Sequence of chain 1.A:
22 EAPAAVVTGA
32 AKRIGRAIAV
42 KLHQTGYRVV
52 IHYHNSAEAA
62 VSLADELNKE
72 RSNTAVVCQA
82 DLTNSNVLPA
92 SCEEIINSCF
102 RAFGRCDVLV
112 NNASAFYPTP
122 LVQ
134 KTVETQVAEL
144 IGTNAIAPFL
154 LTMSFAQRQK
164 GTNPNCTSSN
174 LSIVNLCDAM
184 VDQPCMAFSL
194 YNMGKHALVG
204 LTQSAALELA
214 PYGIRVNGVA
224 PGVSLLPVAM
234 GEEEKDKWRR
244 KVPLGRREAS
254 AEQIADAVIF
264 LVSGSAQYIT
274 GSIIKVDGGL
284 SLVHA

This small molecule binds to this protein.
Small molecule (SMILES): COC(=O)C1CCN(C(=O)c2ccc(N(C)Cc3cnc4nc(N)nc(N)c4n3)cc2)CC1

Binding-site contacts:
Ligand atom C2 contacts residue PHE117 of chain 1.A at 3.4 Å (hydrophobic).
Ligand atom C4 contacts residue NAP1 of chain 1.E at 3.6 Å.
Ligand atom C4A contacts residue NAP1 of chain 1.E at 3.6 Å.
Ligand atom C7 contacts residue NAP1 of chain 1.E at 3.4 Å.
Ligand atom N2 contacts residue NAP1 of chain 1.E at 3.1 Å (h-bond).
Ligand atom CBD contacts residue PRO119 of chain 1.A at 3.7 Å (hydrophobic).
Ligand atom N5 contacts residue NAP1 of chain 1.E at 3.3 Å.
Ligand atom N4 contacts residue PHE117 of chain 1.A at 3.7 Å.
Ligand atom C8A contacts residue PHE117 of chain 1.A at 3.6 Å (hydrophobic).
Ligand atom N2 contacts residue PHE117 of chain 1.A at 3.5 Å.
Ligand atom CAK contacts residue PHE117 of chain 1.A at 3.6 Å (hydrophobic).
Ligand atom CAL contacts residue PHE117 of chain 1.A at 3.5 Å (hydrophobic).
Ligand atom N2 contacts residue SER115 of chain 1.A at 2.9 Å (h-bond).
Ligand atom OBE contacts residue PRO119 of chain 1.A at 3.6 Å.
Ligand atom CAL contacts residue MET233 of chain 1.A at 3.6 Å (hydrophobic).
Ligand atom CAS contacts residue TRP241 of chain 1.A at 3.5 Å (hydrophobic).
Ligand atom OBG contacts residue PRO119 of chain 1.A at 3.4 Å.
Ligand atom N8 contacts residue ARG34 of chain 1.A at 3.3 Å (salt-bridge).
Ligand atom N4 contacts residue NAP1 of chain 1.E at 3.5 Å.
Ligand atom N1 contacts residue PHE117 of chain 1.A at 3.8 Å.
Ligand atom C7 contacts residue LEU228 of chain 1.A at 3.4 Å (hydrophobic).
Ligand atom C4 contacts residue TYR194 of chain 1.A at 3.7 Å (hydrophobic).
Ligand atom N8 contacts residue NAP1 of chain 1.E at 3.2 Å (h-bond).
Ligand atom N3 contacts residue NAP1 of chain 1.E at 2.8 Å (h-bond).
Ligand atom C8A contacts residue NAP1 of chain 1.E at 3.3 Å.
Ligand atom C7 contacts residue ARG34 of chain 1.A at 3.5 Å.
Ligand atom N4 contacts residue TYR194 of chain 1.A at 2.8 Å (h-bond).
Ligand atom N1 contacts residue NAP1 of chain 1.E at 2.7 Å (h-bond).
Ligand atom C9 contacts residue NAP1 of chain 1.E at 3.4 Å.
Ligand atom C6 contacts residue NAP1 of chain 1.E at 3.4 Å.
Ligand atom N3 contacts residue PHE117 of chain 1.A at 3.6 Å.
Ligand atom CAK contacts residue PRO230 of chain 1.A at 3.8 Å (hydrophobic).
Ligand atom CBF contacts residue PRO119 of chain 1.A at 3.8 Å (hydrophobic).
Ligand atom N5 contacts residue PHE117 of chain 1.A at 3.8 Å.
Ligand atom NAV contacts residue PHE191 of chain 1.A at 3.7 Å.
Ligand atom C2 contacts residue NAP1 of chain 1.E at 3.4 Å.
Ligand atom C4 contacts residue PHE117 of chain 1.A at 3.7 Å (hydrophobic).
Ligand atom CAR contacts residue TRP241 of chain 1.A at 3.7 Å (hydrophobic).
Ligand atom C4A contacts residue PHE117 of chain 1.A at 3.7 Å (hydrophobic).
Ligand atom N3 contacts residue TYR194 of chain 1.A at 3.7 Å.